The protein below binds the small molecule below.
Small molecule (SMILES): CC(=O)N[C@H]1[C@H](O[C@H]2[C@H](O)[C@@H](NC(C)=O)CO[C@@H]2CO)O[C@H](CO)[C@@H](O)[C@@H]1O

Binding-site contacts:
Ligand atom C3 contacts residue LEU922 of chain 1.B at 4.4 Å (hydrophobic).
Ligand atom C5 contacts residue GLN926 of chain 1.B at 4.2 Å.
Ligand atom O4 contacts residue LEU922 of chain 1.B at 4.0 Å.
Ligand atom C4 contacts residue ASN717 of chain 1.B at 4.2 Å.
Ligand atom C8 contacts residue ASN717 of chain 1.B at 4.5 Å.
Ligand atom C1 contacts residue LEU922 of chain 1.B at 4.3 Å (hydrophobic).
Ligand atom C7 contacts residue ASN717 of chain 1.B at 3.4 Å.
Ligand atom C5 contacts residue ASN717 of chain 1.B at 3.7 Å.
Ligand atom C6 contacts residue GLN926 of chain 1.B at 4.0 Å.
Ligand atom C1 contacts residue ASN717 of chain 1.B at 1.4 Å.
Ligand atom C7 contacts residue GLN1071 of chain 1.B at 4.4 Å.
Ligand atom C4 contacts residue LEU922 of chain 1.B at 4.5 Å (hydrophobic).
Ligand atom N2 contacts residue ASN717 of chain 1.B at 2.9 Å (h-bond).
Ligand atom C8 contacts residue LEU922 of chain 1.B at 4.2 Å (hydrophobic).
Ligand atom O7 contacts residue ASN717 of chain 1.B at 3.5 Å (h-bond).
Ligand atom C3 contacts residue ASN717 of chain 1.B at 3.8 Å.
Ligand atom C5 contacts residue LEU922 of chain 1.B at 4.0 Å (hydrophobic).
Ligand atom C2 contacts residue ASN717 of chain 1.B at 2.4 Å.
Ligand atom O7 contacts residue GLN1071 of chain 1.B at 3.6 Å.
Ligand atom O7 contacts residue LEU922 of chain 1.B at 3.3 Å.
Ligand atom O5 contacts residue ASN717 of chain 1.B at 2.4 Å (h-bond).
Ligand atom O6 contacts residue GLN926 of chain 1.B at 3.5 Å (h-bond).
Ligand atom C6 contacts residue LEU922 of chain 1.B at 4.5 Å (hydrophobic).
Ligand atom C7 contacts residue LEU922 of chain 1.B at 3.9 Å (hydrophobic).

Sequence of chain 1.B:
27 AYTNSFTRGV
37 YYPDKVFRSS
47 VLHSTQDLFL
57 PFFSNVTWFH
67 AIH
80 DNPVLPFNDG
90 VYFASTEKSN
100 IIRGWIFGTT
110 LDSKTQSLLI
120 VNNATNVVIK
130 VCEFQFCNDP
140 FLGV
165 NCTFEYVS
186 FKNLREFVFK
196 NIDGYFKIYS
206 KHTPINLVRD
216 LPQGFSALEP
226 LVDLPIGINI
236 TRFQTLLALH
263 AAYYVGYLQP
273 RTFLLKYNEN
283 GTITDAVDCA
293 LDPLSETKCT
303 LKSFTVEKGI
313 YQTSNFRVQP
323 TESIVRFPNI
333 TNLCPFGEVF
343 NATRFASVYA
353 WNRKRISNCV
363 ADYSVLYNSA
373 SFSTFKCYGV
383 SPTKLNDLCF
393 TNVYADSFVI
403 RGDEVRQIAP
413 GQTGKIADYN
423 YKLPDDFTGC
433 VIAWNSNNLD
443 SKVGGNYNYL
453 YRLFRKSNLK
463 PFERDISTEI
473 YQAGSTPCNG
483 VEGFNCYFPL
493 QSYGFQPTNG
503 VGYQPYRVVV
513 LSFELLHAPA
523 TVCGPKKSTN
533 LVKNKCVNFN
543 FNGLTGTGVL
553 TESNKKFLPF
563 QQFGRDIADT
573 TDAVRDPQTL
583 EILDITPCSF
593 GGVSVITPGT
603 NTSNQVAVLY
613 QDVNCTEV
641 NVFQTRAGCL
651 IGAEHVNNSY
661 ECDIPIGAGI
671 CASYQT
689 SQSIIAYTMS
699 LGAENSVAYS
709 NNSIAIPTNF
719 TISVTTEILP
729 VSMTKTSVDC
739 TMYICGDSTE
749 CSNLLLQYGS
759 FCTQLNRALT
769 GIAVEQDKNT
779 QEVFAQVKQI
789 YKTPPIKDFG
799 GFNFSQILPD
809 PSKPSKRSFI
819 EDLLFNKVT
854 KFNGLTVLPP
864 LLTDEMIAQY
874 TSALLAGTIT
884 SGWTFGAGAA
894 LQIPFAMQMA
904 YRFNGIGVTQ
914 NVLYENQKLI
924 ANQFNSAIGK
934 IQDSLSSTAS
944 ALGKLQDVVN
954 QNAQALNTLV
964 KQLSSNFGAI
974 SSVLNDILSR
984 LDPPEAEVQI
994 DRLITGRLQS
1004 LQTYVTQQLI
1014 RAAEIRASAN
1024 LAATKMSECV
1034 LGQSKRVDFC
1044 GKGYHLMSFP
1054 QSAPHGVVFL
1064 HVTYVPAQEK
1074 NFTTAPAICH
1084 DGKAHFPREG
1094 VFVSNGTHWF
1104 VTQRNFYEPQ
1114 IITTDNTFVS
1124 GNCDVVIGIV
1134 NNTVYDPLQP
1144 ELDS